Sequence of chain 1.C:
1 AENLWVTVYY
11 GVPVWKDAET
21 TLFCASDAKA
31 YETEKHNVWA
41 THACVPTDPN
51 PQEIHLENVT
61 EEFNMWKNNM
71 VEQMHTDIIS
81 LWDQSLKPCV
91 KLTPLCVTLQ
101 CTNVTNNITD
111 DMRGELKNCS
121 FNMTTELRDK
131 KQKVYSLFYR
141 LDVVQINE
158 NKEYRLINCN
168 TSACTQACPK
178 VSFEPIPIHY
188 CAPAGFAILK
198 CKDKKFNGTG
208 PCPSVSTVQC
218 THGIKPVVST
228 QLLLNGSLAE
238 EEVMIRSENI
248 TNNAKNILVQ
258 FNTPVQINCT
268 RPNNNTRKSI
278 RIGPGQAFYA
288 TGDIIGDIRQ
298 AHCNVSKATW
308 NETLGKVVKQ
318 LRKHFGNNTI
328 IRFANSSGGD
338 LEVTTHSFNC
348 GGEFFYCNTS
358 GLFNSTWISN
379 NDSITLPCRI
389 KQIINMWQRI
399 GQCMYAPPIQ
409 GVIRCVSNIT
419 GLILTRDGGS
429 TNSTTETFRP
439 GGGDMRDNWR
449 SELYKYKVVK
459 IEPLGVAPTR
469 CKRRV

This protein binds this small molecule.
Small molecule (SMILES): CC(=O)N[C@@H]1[C@@H](O)[C@H](O)[C@@H](CO)O[C@H]1O

Binding-site contacts:
Ligand atom C2 contacts residue ASN204 of chain 1.C at 2.5 Å.
Ligand atom N2 contacts residue ASN204 of chain 1.C at 2.9 Å (h-bond).
Ligand atom O5 contacts residue ASN204 of chain 1.C at 2.4 Å (h-bond).
Ligand atom C7 contacts residue SER244 of chain 1.C at 4.3 Å.
Ligand atom C6 contacts residue THR206 of chain 1.C at 4.0 Å.
Ligand atom C7 contacts residue ASN204 of chain 1.C at 3.5 Å.
Ligand atom C1 contacts residue ASN204 of chain 1.C at 1.4 Å.
Ligand atom C5 contacts residue ASN204 of chain 1.C at 3.7 Å.
Ligand atom C5 contacts residue THR206 of chain 1.C at 3.5 Å.
Ligand atom O7 contacts residue ILE247 of chain 1.C at 4.2 Å.
Ligand atom C8 contacts residue HIS321 of chain 1.C at 4.0 Å.
Ligand atom C3 contacts residue ASN204 of chain 1.C at 3.8 Å.
Ligand atom C1 contacts residue THR206 of chain 1.C at 3.7 Å.
Ligand atom C8 contacts residue ASN204 of chain 1.C at 3.8 Å.
Ligand atom O7 contacts residue SER244 of chain 1.C at 3.3 Å (h-bond).
Ligand atom O5 contacts residue THR206 of chain 1.C at 3.5 Å (h-bond).
Ligand atom O7 contacts residue ASN204 of chain 1.C at 4.4 Å.
Ligand atom C4 contacts residue ASN204 of chain 1.C at 4.2 Å.